Binding-site contacts:
Ligand atom C6 contacts residue NAG1 of chain 2.D at 4.0 Å.
Ligand atom O5 contacts residue ASN5 of chain 2.A at 2.2 Å (h-bond).
Ligand atom C8 contacts residue PHE3 of chain 2.A at 3.5 Å (hydrophobic).
Ligand atom O5 contacts residue ASN154 of chain 2.A at 3.9 Å.
Ligand atom C7 contacts residue PHE3 of chain 2.A at 3.6 Å (hydrophobic).
Ligand atom C7 contacts residue ASP2 of chain 2.A at 4.0 Å.
Ligand atom C1 contacts residue ASN154 of chain 2.A at 4.0 Å.
Ligand atom N2 contacts residue ASP2 of chain 2.A at 4.0 Å.
Ligand atom C5 contacts residue ASN5 of chain 2.A at 3.6 Å.
Ligand atom C3 contacts residue ASN5 of chain 2.A at 3.8 Å.
Ligand atom O6 contacts residue NAG1 of chain 2.D at 3.6 Å.
Ligand atom C1 contacts residue ASN5 of chain 2.A at 1.4 Å.
Ligand atom C4 contacts residue ASN154 of chain 2.A at 4.3 Å.
Ligand atom O3 contacts residue ASP2 of chain 2.A at 3.4 Å.
Ligand atom C2 contacts residue PHE3 of chain 2.A at 3.7 Å (hydrophobic).
Ligand atom O4 contacts residue NAG1 of chain 2.D at 2.4 Å.
Ligand atom C3 contacts residue NAG1 of chain 2.D at 3.7 Å.
Ligand atom C3 contacts residue ASP2 of chain 2.A at 4.3 Å.
Ligand atom C3 contacts residue PHE3 of chain 2.A at 4.3 Å (hydrophobic).
Ligand atom O6 contacts residue ASN154 of chain 2.A at 3.7 Å.
Ligand atom C5 contacts residue NAG1 of chain 2.D at 4.1 Å.
Ligand atom C5 contacts residue ASN154 of chain 2.A at 3.5 Å.
Ligand atom N2 contacts residue ASN5 of chain 2.A at 2.9 Å (h-bond).
Ligand atom N2 contacts residue PHE3 of chain 2.A at 2.8 Å (h-bond).
Ligand atom C4 contacts residue ASN5 of chain 2.A at 4.2 Å.
Ligand atom C7 contacts residue ASN5 of chain 2.A at 3.7 Å.
Ligand atom O3 contacts residue NAG1 of chain 2.D at 3.0 Å (h-bond).
Ligand atom C8 contacts residue ASP2 of chain 2.A at 3.7 Å.
Ligand atom O4 contacts residue ASN154 of chain 2.A at 4.1 Å.
Ligand atom C1 contacts residue PHE3 of chain 2.A at 3.7 Å (hydrophobic).
Ligand atom O7 contacts residue ASN5 of chain 2.A at 4.1 Å.
Ligand atom C2 contacts residue ASN5 of chain 2.A at 2.5 Å.
Ligand atom C4 contacts residue NAG1 of chain 2.D at 3.0 Å.

The small molecule below binds the protein below.
Small molecule (SMILES): CC(=O)N[C@@H]1[C@@H](O)[C@H](O)[C@@H](CO)O[C@H]1O

Sequence of chain 2.A:
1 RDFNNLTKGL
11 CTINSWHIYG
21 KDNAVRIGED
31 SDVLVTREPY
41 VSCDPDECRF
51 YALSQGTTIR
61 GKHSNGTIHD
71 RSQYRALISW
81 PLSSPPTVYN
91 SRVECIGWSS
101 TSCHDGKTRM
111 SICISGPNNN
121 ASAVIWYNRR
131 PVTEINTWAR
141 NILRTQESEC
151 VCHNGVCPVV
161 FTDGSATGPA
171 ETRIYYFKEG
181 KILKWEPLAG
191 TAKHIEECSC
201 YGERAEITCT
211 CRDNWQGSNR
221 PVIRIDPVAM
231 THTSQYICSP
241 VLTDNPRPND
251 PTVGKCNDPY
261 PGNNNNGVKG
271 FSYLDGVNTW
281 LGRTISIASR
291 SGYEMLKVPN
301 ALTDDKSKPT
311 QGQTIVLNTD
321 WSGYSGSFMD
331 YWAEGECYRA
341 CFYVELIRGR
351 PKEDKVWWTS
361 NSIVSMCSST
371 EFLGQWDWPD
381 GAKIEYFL